Binding-site contacts:
Ligand atom C41 contacts residue HIS41 of chain 1.A at 3.5 Å.
Ligand atom C61 contacts residue GLY165 of chain 1.A at 3.6 Å.
Ligand atom N21 contacts residue GLY165 of chain 1.A at 2.9 Å (h-bond).
Ligand atom O88 contacts residue GLN147 of chain 1.A at 3.5 Å (h-bond).
Ligand atom O86 contacts residue GLY146 of chain 1.A at 3.2 Å (h-bond).
Ligand atom O35 contacts residue GLY164 of chain 1.A at 3.1 Å.
Ligand atom C11 contacts residue ARG40 of chain 1.A at 3.5 Å.
Ligand atom C84 contacts residue GLY146 of chain 1.A at 3.1 Å.
Ligand atom C37 contacts residue VAL163 of chain 1.A at 3.5 Å (hydrophobic).
Ligand atom O66 contacts residue HIS162 of chain 1.A at 2.8 Å (h-bond).
Ligand atom C65 contacts residue THR143 of chain 1.A at 3.6 Å.
Ligand atom N69 contacts residue THR143 of chain 1.A at 3.0 Å (h-bond).
Ligand atom C1 contacts residue LEU126 of chain 1.A at 3.3 Å (hydrophobic).
Ligand atom C55 contacts residue HIS41 of chain 1.A at 3.6 Å.
Ligand atom O66 contacts residue GLY164 of chain 1.A at 3.5 Å.
Ligand atom O66 contacts residue THR143 of chain 1.A at 2.9 Å (h-bond).
Ligand atom O88 contacts residue GLU25 of chain 1.A at 3.6 Å.
Ligand atom C59 contacts residue CYS148 of chain 1.A at 3.1 Å (hydrophobic).
Ligand atom C82 contacts residue CYS148 of chain 1.A at 3.1 Å (hydrophobic).
Ligand atom C63 contacts residue CYS148 of chain 1.A at 1.8 Å (hydrophobic).
Ligand atom C9 contacts residue ARG40 of chain 1.A at 3.1 Å.
Ligand atom C5 contacts residue GLU25 of chain 1.A at 3.2 Å.
Ligand atom N49 contacts residue CYS148 of chain 1.A at 2.9 Å (h-bond).
Ligand atom C53 contacts residue HIS41 of chain 1.A at 3.6 Å.
Ligand atom N49 contacts residue VAL163 of chain 1.A at 3.3 Å (h-bond).
Ligand atom C51 contacts residue HIS41 of chain 1.A at 3.6 Å.
Ligand atom O66 contacts residue GLY165 of chain 1.A at 3.5 Å (h-bond).
Ligand atom O19 contacts residue LEU128 of chain 1.A at 3.4 Å.
Ligand atom C65 contacts residue GLY165 of chain 1.A at 3.4 Å.
Ligand atom C57 contacts residue CYS148 of chain 1.A at 2.6 Å (hydrophobic).
Ligand atom N49 contacts residue HIS41 of chain 1.A at 3.7 Å.
Ligand atom O15 contacts residue GLY165 of chain 1.A at 3.7 Å.
Ligand atom O88 contacts residue CYS148 of chain 1.A at 3.1 Å (h-bond).
Ligand atom C59 contacts residue ARG144 of chain 1.A at 3.6 Å.
Ligand atom C13 contacts residue ASN166 of chain 1.A at 3.7 Å.
Ligand atom C3 contacts residue GLU25 of chain 1.A at 3.3 Å.
Ligand atom O88 contacts residue GLY146 of chain 1.A at 3.1 Å (h-bond).
Ligand atom C17 contacts residue GLY129 of chain 1.A at 3.4 Å.
Ligand atom O35 contacts residue GLY165 of chain 1.A at 3.1 Å (h-bond).
Ligand atom O19 contacts residue GLY129 of chain 1.A at 2.4 Å (h-bond).

A protein and the small-molecule ligand that binds it are described below.
Small molecule (SMILES): CCOC(=O)CC[C@H](C[C@@H]1CCNC1=O)NC(=O)[C@H](Cc1ccccc1)NC(=O)[C@H](CCC(=O)OC(C)(C)C)NC(=O)OCc1ccccc1

Sequence of chain 1.A:
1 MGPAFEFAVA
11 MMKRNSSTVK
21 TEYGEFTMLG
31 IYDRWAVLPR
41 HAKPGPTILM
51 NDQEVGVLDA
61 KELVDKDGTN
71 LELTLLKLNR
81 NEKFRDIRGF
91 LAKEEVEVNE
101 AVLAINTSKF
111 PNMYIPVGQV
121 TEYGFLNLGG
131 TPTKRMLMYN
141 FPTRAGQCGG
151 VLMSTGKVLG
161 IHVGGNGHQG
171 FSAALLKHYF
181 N